This small molecule binds to this protein.
Small molecule (SMILES): CC(=O)N[C@@H]1[C@@H](O)[C@H](O[C@@H]2O[C@H](CO[C@]3(C(=O)O)C[C@H](O)[C@@H](NC(C)=O)[C@H]([C@H](O)[C@H](O)CO)O3)[C@H](O)[C@H](O)[C@H]2O)[C@@H](CO)O[C@H]1O

Binding-site contacts:
Ligand atom C10 contacts residue LYS270 of chain 3.A at 3.6 Å.
Ligand atom O4 contacts residue ARG95 of chain 3.B at 3.3 Å (salt-bridge).
Ligand atom C11 contacts residue GLY234 of chain 3.B at 3.7 Å.
Ligand atom C4 contacts residue PRO231 of chain 3.B at 3.4 Å (hydrophobic).
Ligand atom C5 contacts residue PRO231 of chain 3.B at 3.4 Å (hydrophobic).
Ligand atom O3 contacts residue PRO274 of chain 3.A at 3.6 Å.
Ligand atom O6 contacts residue ASP91 of chain 3.B at 3.2 Å.
Ligand atom O4 contacts residue PRO231 of chain 3.B at 3.8 Å.
Ligand atom C4 contacts residue ARG104 of chain 3.B at 3.7 Å.
Ligand atom C10 contacts residue ASP232 of chain 3.B at 3.6 Å.
Ligand atom O4 contacts residue ASP232 of chain 3.B at 2.9 Å (salt-bridge).
Ligand atom O1B contacts residue ARG104 of chain 3.B at 2.4 Å (salt-bridge).
Ligand atom O6 contacts residue PRO274 of chain 3.A at 3.8 Å.
Ligand atom O7 contacts residue LYS270 of chain 3.A at 3.4 Å (salt-bridge).
Ligand atom C4 contacts residue ASN275 of chain 3.A at 3.7 Å.
Ligand atom N5 contacts residue PRO231 of chain 3.B at 2.6 Å (h-bond).
Ligand atom O4 contacts residue ASP91 of chain 3.B at 2.4 Å (salt-bridge).
Ligand atom C11 contacts residue ASP232 of chain 3.B at 3.4 Å.
Ligand atom C11 contacts residue ILE233 of chain 3.B at 3.5 Å (hydrophobic).
Ligand atom C11 contacts residue PRO231 of chain 3.B at 3.5 Å (hydrophobic).
Ligand atom O3 contacts residue GLY282 of chain 3.A at 3.3 Å.
Ligand atom C7 contacts residue ASN180 of chain 3.B at 3.5 Å.
Ligand atom O1B contacts residue ASP91 of chain 3.B at 3.8 Å.
Ligand atom O10 contacts residue LYS270 of chain 3.A at 3.0 Å (salt-bridge).
Ligand atom C10 contacts residue PRO231 of chain 3.B at 3.5 Å (hydrophobic).
Ligand atom C8 contacts residue ASN180 of chain 3.B at 3.0 Å.
Ligand atom C1 contacts residue ARG104 of chain 3.B at 3.4 Å.
Ligand atom C4 contacts residue ASP91 of chain 3.B at 3.4 Å.
Ligand atom O7 contacts residue ASN180 of chain 3.B at 3.2 Å (h-bond).
Ligand atom C3 contacts residue ARG104 of chain 3.B at 3.8 Å.
Ligand atom O10 contacts residue ASN275 of chain 3.A at 2.7 Å (h-bond).
Ligand atom O4 contacts residue ASN275 of chain 3.A at 2.8 Å (h-bond).
Ligand atom C3 contacts residue ARG95 of chain 3.B at 3.8 Å.
Ligand atom C4 contacts residue PRO274 of chain 3.A at 3.8 Å (hydrophobic).
Ligand atom N5 contacts residue ASN275 of chain 3.A at 3.5 Å (h-bond).
Ligand atom C3 contacts residue PRO274 of chain 3.A at 3.7 Å (hydrophobic).
Ligand atom C5 contacts residue ASN275 of chain 3.A at 3.5 Å.
Ligand atom O7 contacts residue PRO274 of chain 3.A at 3.5 Å.
Ligand atom C4 contacts residue ASP232 of chain 3.B at 3.5 Å.
Ligand atom C10 contacts residue ASN275 of chain 3.A at 3.2 Å.

Sequence of chain 3.B:
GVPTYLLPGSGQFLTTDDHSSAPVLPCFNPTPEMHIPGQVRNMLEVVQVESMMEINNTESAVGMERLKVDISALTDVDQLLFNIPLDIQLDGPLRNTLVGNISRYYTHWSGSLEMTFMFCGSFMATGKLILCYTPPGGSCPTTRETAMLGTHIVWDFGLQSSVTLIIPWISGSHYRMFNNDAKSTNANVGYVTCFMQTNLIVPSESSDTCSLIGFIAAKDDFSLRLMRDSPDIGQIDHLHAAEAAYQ

Sequence of chain 3.A:
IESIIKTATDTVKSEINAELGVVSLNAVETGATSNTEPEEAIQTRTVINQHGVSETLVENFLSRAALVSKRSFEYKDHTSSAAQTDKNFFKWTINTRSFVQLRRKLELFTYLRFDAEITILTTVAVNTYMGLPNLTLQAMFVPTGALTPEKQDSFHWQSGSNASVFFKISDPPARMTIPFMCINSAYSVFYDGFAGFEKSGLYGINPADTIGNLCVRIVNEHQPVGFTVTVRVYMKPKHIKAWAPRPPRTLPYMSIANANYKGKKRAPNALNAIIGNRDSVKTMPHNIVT